Sequence of chain 1.B:
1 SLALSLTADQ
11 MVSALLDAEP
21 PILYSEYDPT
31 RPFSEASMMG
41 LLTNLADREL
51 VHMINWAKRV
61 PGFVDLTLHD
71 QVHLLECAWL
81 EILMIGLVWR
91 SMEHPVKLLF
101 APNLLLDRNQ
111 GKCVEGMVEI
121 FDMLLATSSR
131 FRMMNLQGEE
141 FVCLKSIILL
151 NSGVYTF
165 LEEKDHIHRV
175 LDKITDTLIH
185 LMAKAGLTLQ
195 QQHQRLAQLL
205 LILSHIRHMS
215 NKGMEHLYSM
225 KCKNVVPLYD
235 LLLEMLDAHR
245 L

This small molecule binds to this protein.
Small molecule (SMILES): CC[C@H](C)[C@H](NC(=O)[C@H](CCCCN)NC(=O)[C@@H](N)Cc1cnc[nH]1)C(=O)N[C@@H](CC(C)C)C(=O)N[C@@H](CC1=NC=NC1)C(=O)N[C@@H](CCCN=C(N)N)C(=O)N[C@@H](CC(C)C)C(=O)N[C@@H](CC(C)C)C(=O)N[C@@H](CCC(N)=O)C(=O)N[C@@H](CC(=O)O)C(=O)N[C@H](C=O)CO

Binding-site contacts:
Ligand atom C contacts residue ILE54 of chain 1.B at 3.9 Å (hydrophobic).
Ligand atom CD1 contacts residue ASP234 of chain 1.B at 3.5 Å.
Ligand atom NE2 contacts residue VAL72 of chain 1.B at 3.0 Å.
Ligand atom CD1 contacts residue ILE54 of chain 1.B at 3.3 Å (hydrophobic).
Ligand atom CD2 contacts residue VAL72 of chain 1.B at 3.8 Å (hydrophobic).
Ligand atom N contacts residue GLU238 of chain 1.B at 3.6 Å (salt-bridge).
Ligand atom N contacts residue LYS58 of chain 1.B at 3.9 Å.
Ligand atom CB contacts residue GLU238 of chain 1.B at 3.0 Å.
Ligand atom CA contacts residue LYS58 of chain 1.B at 3.6 Å.
Ligand atom O contacts residue ILE54 of chain 1.B at 3.7 Å.
Ligand atom C contacts residue LYS58 of chain 1.B at 3.4 Å.
Ligand atom CE1 contacts residue VAL72 of chain 1.B at 3.3 Å (hydrophobic).
Ligand atom CG contacts residue LEU68 of chain 1.B at 3.8 Å (hydrophobic).
Ligand atom CE1 contacts residue GLU76 of chain 1.B at 3.1 Å.
Ligand atom N contacts residue GLU238 of chain 1.B at 3.0 Å (salt-bridge).
Ligand atom CD contacts residue LEU68 of chain 1.B at 3.9 Å (hydrophobic).
Ligand atom CD2 contacts residue GLU76 of chain 1.B at 3.7 Å.
Ligand atom N contacts residue GLU238 of chain 1.B at 3.4 Å (salt-bridge).
Ligand atom C contacts residue GLU238 of chain 1.B at 3.6 Å.
Ligand atom CD2 contacts residue ILE54 of chain 1.B at 3.6 Å (hydrophobic).
Ligand atom NE2 contacts residue GLU76 of chain 1.B at 2.4 Å (salt-bridge).
Ligand atom N contacts residue LYS58 of chain 1.B at 3.9 Å.
Ligand atom CD2 contacts residue MET239 of chain 1.B at 3.9 Å (hydrophobic).
Ligand atom ND1 contacts residue VAL72 of chain 1.B at 3.6 Å.
Ligand atom N contacts residue GLU238 of chain 1.B at 3.2 Å (salt-bridge).
Ligand atom CB contacts residue ILE54 of chain 1.B at 3.9 Å (hydrophobic).
Ligand atom N contacts residue LYS58 of chain 1.B at 3.8 Å.
Ligand atom CD2 contacts residue LEU75 of chain 1.B at 3.7 Å (hydrophobic).
Ligand atom CG2 contacts residue LEU235 of chain 1.B at 3.3 Å (hydrophobic).
Ligand atom CA contacts residue GLU238 of chain 1.B at 3.4 Å.
Ligand atom CA contacts residue GLU238 of chain 1.B at 3.5 Å.
Ligand atom CD1 contacts residue LEU235 of chain 1.B at 3.8 Å (hydrophobic).
Ligand atom ND1 contacts residue LEU68 of chain 1.B at 3.5 Å.
Ligand atom OE1 contacts residue LEU68 of chain 1.B at 3.0 Å.
Ligand atom CE1 contacts residue LEU68 of chain 1.B at 3.8 Å (hydrophobic).
Ligand atom O contacts residue LYS58 of chain 1.B at 3.0 Å.
Ligand atom CD2 contacts residue GLU76 of chain 1.B at 3.1 Å.
Ligand atom CG2 contacts residue GLU238 of chain 1.B at 3.8 Å.
Ligand atom C contacts residue GLU238 of chain 1.B at 3.8 Å.
Ligand atom CD1 contacts residue VAL72 of chain 1.B at 3.4 Å (hydrophobic).